Binding-site contacts:
Ligand atom CA contacts residue GLU287 of chain 1.E at 3.4 Å.
Ligand atom OE2 contacts residue THR93 of chain 1.F at 2.6 Å (h-bond).
Ligand atom CB contacts residue THR93 of chain 1.F at 4.4 Å.
Ligand atom CD contacts residue GLY92 of chain 1.F at 4.0 Å.
Ligand atom OXT contacts residue GLN61 of chain 1.F at 3.9 Å.
Ligand atom OE1 contacts residue GLY92 of chain 1.F at 2.9 Å.
Ligand atom CD contacts residue ALA118 of chain 1.F at 3.4 Å (hydrophobic).
Ligand atom OXT contacts residue ASP94 of chain 1.F at 3.0 Å (salt-bridge).
Ligand atom C contacts residue GLY92 of chain 1.F at 3.7 Å.
Ligand atom N contacts residue GLN61 of chain 1.F at 3.0 Å (h-bond).
Ligand atom OXT contacts residue GLY92 of chain 1.F at 3.5 Å.
Ligand atom O contacts residue GLN61 of chain 1.F at 3.6 Å (h-bond).
Ligand atom O contacts residue GLY59 of chain 1.F at 3.5 Å.
Ligand atom C contacts residue ASP94 of chain 1.F at 3.9 Å.
Ligand atom C contacts residue GLN61 of chain 1.F at 3.5 Å.
Ligand atom OE1 contacts residue ALA118 of chain 1.F at 3.8 Å.
Ligand atom CB contacts residue ASP94 of chain 1.F at 4.0 Å.
Ligand atom CG contacts residue GLU287 of chain 1.E at 4.4 Å.
Ligand atom OXT contacts residue SER60 of chain 1.F at 2.6 Å (h-bond).
Ligand atom N contacts residue ASP94 of chain 1.F at 2.7 Å (salt-bridge).
Ligand atom N contacts residue ASN252 of chain 1.E at 3.4 Å (h-bond).
Ligand atom CD contacts residue THR93 of chain 1.F at 3.3 Å.
Ligand atom O contacts residue THR93 of chain 1.F at 4.3 Å.
Ligand atom OE1 contacts residue THR93 of chain 1.F at 2.8 Å (h-bond).
Ligand atom C contacts residue SER60 of chain 1.F at 3.5 Å.
Ligand atom CA contacts residue GLN61 of chain 1.F at 3.6 Å.
Ligand atom CA contacts residue ASP94 of chain 1.F at 3.8 Å.
Ligand atom OE2 contacts residue MET119 of chain 1.F at 4.1 Å.
Ligand atom N contacts residue GLU287 of chain 1.E at 2.9 Å (salt-bridge).
Ligand atom OXT contacts residue THR93 of chain 1.F at 3.3 Å (h-bond).
Ligand atom C contacts residue THR93 of chain 1.F at 4.0 Å.
Ligand atom O contacts residue GLY92 of chain 1.F at 3.2 Å.
Ligand atom O contacts residue SER60 of chain 1.F at 2.8 Å (h-bond).
Ligand atom CG contacts residue ALA118 of chain 1.F at 4.4 Å (hydrophobic).
Ligand atom CG contacts residue THR93 of chain 1.F at 4.5 Å.
Ligand atom OE1 contacts residue HIS91 of chain 1.F at 4.2 Å.
Ligand atom CB contacts residue GLU287 of chain 1.E at 3.3 Å.
Ligand atom OE2 contacts residue ALA118 of chain 1.F at 2.8 Å (h-bond).

The small molecule below binds the protein below.
Small molecule (SMILES): N[C@@H](CCC(=O)O)C(=O)O

Sequence of chain 1.E:
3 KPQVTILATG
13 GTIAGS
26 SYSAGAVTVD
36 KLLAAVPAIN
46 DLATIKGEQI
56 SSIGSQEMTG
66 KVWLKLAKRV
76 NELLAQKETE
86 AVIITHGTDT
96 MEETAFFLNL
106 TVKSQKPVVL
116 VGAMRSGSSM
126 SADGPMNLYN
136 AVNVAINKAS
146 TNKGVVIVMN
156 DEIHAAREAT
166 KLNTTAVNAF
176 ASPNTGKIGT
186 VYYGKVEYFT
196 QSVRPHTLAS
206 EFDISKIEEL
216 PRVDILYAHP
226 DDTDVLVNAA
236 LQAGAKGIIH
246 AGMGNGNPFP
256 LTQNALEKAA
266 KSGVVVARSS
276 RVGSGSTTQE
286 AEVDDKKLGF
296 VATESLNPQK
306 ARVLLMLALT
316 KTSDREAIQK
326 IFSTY

Sequence of chain 1.F:
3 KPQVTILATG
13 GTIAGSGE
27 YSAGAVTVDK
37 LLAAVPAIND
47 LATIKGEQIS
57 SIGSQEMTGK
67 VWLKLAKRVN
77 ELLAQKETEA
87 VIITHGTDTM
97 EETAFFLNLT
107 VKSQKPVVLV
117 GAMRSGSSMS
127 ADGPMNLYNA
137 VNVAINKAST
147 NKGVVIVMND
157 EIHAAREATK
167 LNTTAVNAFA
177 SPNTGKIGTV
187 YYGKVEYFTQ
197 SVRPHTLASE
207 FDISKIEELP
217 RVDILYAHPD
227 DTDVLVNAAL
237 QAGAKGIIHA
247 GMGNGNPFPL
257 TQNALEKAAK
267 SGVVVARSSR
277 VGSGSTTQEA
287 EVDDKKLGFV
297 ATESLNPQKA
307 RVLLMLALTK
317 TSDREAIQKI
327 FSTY